Sequence of chain 1.A:
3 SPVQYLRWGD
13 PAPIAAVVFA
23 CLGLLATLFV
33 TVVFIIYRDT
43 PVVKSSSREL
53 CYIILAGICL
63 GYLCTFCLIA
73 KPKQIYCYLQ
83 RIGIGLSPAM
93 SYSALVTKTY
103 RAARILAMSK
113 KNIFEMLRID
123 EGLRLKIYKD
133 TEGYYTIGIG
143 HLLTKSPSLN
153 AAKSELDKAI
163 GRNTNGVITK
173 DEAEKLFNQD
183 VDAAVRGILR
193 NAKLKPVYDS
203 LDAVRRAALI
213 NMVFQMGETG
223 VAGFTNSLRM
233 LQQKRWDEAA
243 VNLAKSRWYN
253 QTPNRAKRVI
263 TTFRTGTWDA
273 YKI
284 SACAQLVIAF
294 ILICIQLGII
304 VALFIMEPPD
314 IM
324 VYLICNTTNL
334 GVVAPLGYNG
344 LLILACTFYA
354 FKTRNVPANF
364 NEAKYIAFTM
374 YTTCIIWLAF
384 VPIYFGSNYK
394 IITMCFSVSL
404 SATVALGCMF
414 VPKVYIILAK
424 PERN

This small molecule binds to this protein.
Small molecule (SMILES): N#Cc1cc(Cl)c(F)c(-c2cc(-n3cccn3)ncn2)c1

Binding-site contacts:
Ligand atom C19 contacts residue LEU339 of chain 1.A at 3.5 Å (hydrophobic).
Ligand atom C17 contacts residue ALA405 of chain 1.A at 3.5 Å (hydrophobic).
Ligand atom N11 contacts residue PRO90 of chain 1.A at 3.7 Å.
Ligand atom C16 contacts residue SER93 of chain 1.A at 3.7 Å.
Ligand atom F1 contacts residue SER404 of chain 1.A at 3.0 Å.
Ligand atom F1 contacts residue TRP380 of chain 1.A at 3.8 Å.
Ligand atom N18 contacts residue ALA405 of chain 1.A at 3.7 Å.
Ligand atom N20 contacts residue PHE383 of chain 1.A at 3.8 Å.
Ligand atom N11 contacts residue VAL401 of chain 1.A at 3.7 Å.
Ligand atom C15 contacts residue SER89 of chain 1.A at 3.9 Å.
Ligand atom C2 contacts residue TRP380 of chain 1.A at 3.5 Å (hydrophobic).
Ligand atom C19 contacts residue PHE383 of chain 1.A at 3.8 Å (hydrophobic).
Ligand atom C12 contacts residue GLY85 of chain 1.A at 3.9 Å.
Ligand atom C4 contacts residue PHE383 of chain 1.A at 3.7 Å (hydrophobic).
Ligand atom C12 contacts residue VAL401 of chain 1.A at 3.3 Å (hydrophobic).
Ligand atom N13 contacts residue PRO90 of chain 1.A at 3.7 Å.
Ligand atom F1 contacts residue SER400 of chain 1.A at 3.3 Å.
Ligand atom C15 contacts residue GLY59 of chain 1.A at 3.4 Å.
Ligand atom C7 contacts residue TRP380 of chain 1.A at 3.9 Å (hydrophobic).
Ligand atom N18 contacts residue SER404 of chain 1.A at 3.2 Å (h-bond).
Ligand atom CL contacts residue TRP380 of chain 1.A at 3.8 Å.
Ligand atom C16 contacts residue ILE60 of chain 1.A at 3.7 Å (hydrophobic).
Ligand atom C16 contacts residue GLY59 of chain 1.A at 3.7 Å.
Ligand atom N13 contacts residue ILE86 of chain 1.A at 3.8 Å.
Ligand atom C8 contacts residue PRO90 of chain 1.A at 3.5 Å (hydrophobic).
Ligand atom C8 contacts residue VAL401 of chain 1.A at 3.6 Å (hydrophobic).
Ligand atom F1 contacts residue VAL401 of chain 1.A at 3.5 Å.
Ligand atom C6 contacts residue ILE86 of chain 1.A at 3.5 Å (hydrophobic).
Ligand atom C10 contacts residue PRO90 of chain 1.A at 3.5 Å (hydrophobic).
Ligand atom C9 contacts residue PRO90 of chain 1.A at 3.3 Å (hydrophobic).
Ligand atom N20 contacts residue LEU339 of chain 1.A at 3.4 Å.
Ligand atom C12 contacts residue PRO90 of chain 1.A at 3.8 Å (hydrophobic).
Ligand atom C19 contacts residue ILE86 of chain 1.A at 3.8 Å (hydrophobic).
Ligand atom C16 contacts residue ALA405 of chain 1.A at 3.8 Å (hydrophobic).
Ligand atom C7 contacts residue VAL401 of chain 1.A at 3.6 Å (hydrophobic).
Ligand atom N11 contacts residue SER89 of chain 1.A at 3.5 Å.
Ligand atom C3 contacts residue TRP380 of chain 1.A at 3.8 Å (hydrophobic).
Ligand atom N13 contacts residue VAL401 of chain 1.A at 3.2 Å.
Ligand atom CL contacts residue PHE383 of chain 1.A at 3.8 Å.
Ligand atom N11 contacts residue GLY63 of chain 1.A at 3.5 Å.